Sequence of chain 2.A:
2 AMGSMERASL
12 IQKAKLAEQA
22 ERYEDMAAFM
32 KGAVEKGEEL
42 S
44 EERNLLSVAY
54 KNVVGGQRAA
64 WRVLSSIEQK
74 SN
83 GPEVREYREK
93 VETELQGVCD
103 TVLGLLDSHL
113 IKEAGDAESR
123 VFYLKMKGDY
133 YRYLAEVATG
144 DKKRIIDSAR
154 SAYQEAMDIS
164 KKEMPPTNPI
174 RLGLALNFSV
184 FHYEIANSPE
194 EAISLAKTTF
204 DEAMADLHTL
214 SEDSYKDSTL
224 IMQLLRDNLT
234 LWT

A protein and the small-molecule ligand that binds it are described below.
Small molecule (SMILES): C[C@H](NC(=O)[C@@H]1CCCN1C(=O)[C@H](C)NC(=O)[C@H](COP(=O)(O)O)NC(=O)[C@H](CCC(=O)O)NC(=O)[C@@H]1CCCN1C(=O)[C@@H](N)CCCN=C(N)N)C(=O)N[C@@H](CCC(=O)O)C(=O)N[C@H](C=O)CO

Binding-site contacts:
Ligand atom CB contacts residue ASN180 of chain 2.A at 3.3 Å.
Ligand atom N contacts residue LEU179 of chain 2.A at 3.4 Å.
Ligand atom O contacts residue LYS54 of chain 2.A at 3.4 Å.
Ligand atom CA contacts residue ASN180 of chain 2.A at 3.5 Å.
Ligand atom CG contacts residue VAL51 of chain 2.A at 3.4 Å (hydrophobic).
Ligand atom N contacts residue ASN47 of chain 2.A at 3.1 Å (h-bond).
Ligand atom CA contacts residue LEU179 of chain 2.A at 3.6 Å (hydrophobic).
Ligand atom N contacts residue ASN180 of chain 2.A at 2.8 Å (h-bond).
Ligand atom O contacts residue SER50 of chain 2.A at 2.8 Å (h-bond).
Ligand atom OG contacts residue PHE124 of chain 2.A at 3.5 Å.
Ligand atom O2P contacts residue LYS54 of chain 2.A at 2.6 Å (salt-bridge).
Ligand atom N contacts residue ASN231 of chain 2.A at 2.9 Å (h-bond).
Ligand atom OE2 contacts residue ASP230 of chain 2.A at 3.2 Å (salt-bridge).
Ligand atom CB contacts residue TRP235 of chain 2.A at 3.7 Å (hydrophobic).
Ligand atom CD contacts residue ILE224 of chain 2.A at 3.6 Å (hydrophobic).
Ligand atom C contacts residue ASN231 of chain 2.A at 3.7 Å.
Ligand atom O1P contacts residue ARG134 of chain 2.A at 2.8 Å (salt-bridge).
Ligand atom O2P contacts residue ARG61 of chain 2.A at 2.9 Å (salt-bridge).
Ligand atom O3P contacts residue TYR135 of chain 2.A at 2.6 Å (h-bond).
Ligand atom O contacts residue ASN47 of chain 2.A at 3.0 Å (h-bond).
Ligand atom C contacts residue LEU179 of chain 2.A at 3.5 Å (hydrophobic).
Ligand atom O3P contacts residue ARG134 of chain 2.A at 2.9 Å (salt-bridge).
Ligand atom CA contacts residue ASN231 of chain 2.A at 3.5 Å.
Ligand atom CD contacts residue GLU187 of chain 2.A at 3.2 Å.
Ligand atom O contacts residue ASN231 of chain 2.A at 2.9 Å (h-bond).
Ligand atom CG contacts residue ASN47 of chain 2.A at 3.6 Å.
Ligand atom O1P contacts residue ARG61 of chain 2.A at 3.0 Å (salt-bridge).
Ligand atom OG contacts residue ILE173 of chain 2.A at 3.5 Å.
Ligand atom CB contacts residue VAL51 of chain 2.A at 3.6 Å (hydrophobic).
Ligand atom O contacts residue VAL183 of chain 2.A at 3.5 Å.
Ligand atom C contacts residue ASN180 of chain 2.A at 3.6 Å.
Ligand atom CA contacts residue ASN47 of chain 2.A at 3.5 Å.
Ligand atom O contacts residue LEU179 of chain 2.A at 3.6 Å.
Ligand atom CB contacts residue ASN231 of chain 2.A at 3.5 Å.
Ligand atom OE1 contacts residue LEU227 of chain 2.A at 3.5 Å.
Ligand atom C contacts residue SER50 of chain 2.A at 3.6 Å.
Ligand atom CG contacts residue GLU187 of chain 2.A at 3.6 Å.
Ligand atom CB contacts residue ASN180 of chain 2.A at 3.5 Å.
Ligand atom CB contacts residue LYS54 of chain 2.A at 3.6 Å.
Ligand atom N contacts residue GLU187 of chain 2.A at 3.4 Å (salt-bridge).